Binding-site contacts:
Ligand atom C7 contacts residue ASN12 of chain 4.G at 3.9 Å.
Ligand atom N2 contacts residue ASN12 of chain 4.G at 3.8 Å.
Ligand atom O5 contacts residue ASN12 of chain 4.G at 2.7 Å (h-bond).
Ligand atom O7 contacts residue ASN12 of chain 4.G at 3.6 Å.
Ligand atom C1 contacts residue ASN12 of chain 4.G at 2.2 Å.
Ligand atom C5 contacts residue ASN12 of chain 4.G at 4.1 Å.
Ligand atom C2 contacts residue ASN12 of chain 4.G at 3.3 Å.

This small molecule binds to this protein.
Small molecule (SMILES): CC(=O)N[C@H]1[C@H](O[C@H]2[C@H](O)[C@@H](NC(C)=O)CO[C@@H]2CO)O[C@H](CO)[C@@H](O)[C@@H]1O

Sequence of chain 4.G:
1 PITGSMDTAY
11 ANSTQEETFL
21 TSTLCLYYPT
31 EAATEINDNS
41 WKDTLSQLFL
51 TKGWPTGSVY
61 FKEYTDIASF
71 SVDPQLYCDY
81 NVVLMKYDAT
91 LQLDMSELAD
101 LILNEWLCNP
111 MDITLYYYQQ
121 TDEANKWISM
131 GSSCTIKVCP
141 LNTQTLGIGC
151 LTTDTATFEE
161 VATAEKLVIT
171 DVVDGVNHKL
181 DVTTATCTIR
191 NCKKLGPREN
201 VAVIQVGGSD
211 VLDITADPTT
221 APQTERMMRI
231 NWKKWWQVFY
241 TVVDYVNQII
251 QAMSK